Binding-site contacts:
Ligand atom C1 contacts residue NAP1 of chain 1.E at 3.6 Å.
Ligand atom C22 contacts residue ILE115 of chain 1.A at 3.8 Å (hydrophobic).
Ligand atom C7 contacts residue NAP1 of chain 1.E at 3.8 Å.
Ligand atom CL19 contacts residue MET173 of chain 1.A at 3.7 Å.
Ligand atom N9 contacts residue TYR177 of chain 1.A at 2.7 Å (h-bond).
Ligand atom N8 contacts residue SER164 of chain 1.A at 2.6 Å (h-bond).
Ligand atom C17 contacts residue TYR171 of chain 1.A at 3.7 Å (hydrophobic).
Ligand atom C4 contacts residue TYR177 of chain 1.A at 3.7 Å (hydrophobic).
Ligand atom C2 contacts residue LEU211 of chain 1.A at 3.6 Å (hydrophobic).
Ligand atom C7 contacts residue SER164 of chain 1.A at 3.6 Å.
Ligand atom C13 contacts residue LEU211 of chain 1.A at 3.4 Å (hydrophobic).
Ligand atom N8 contacts residue NAP1 of chain 1.E at 3.3 Å.
Ligand atom C24 contacts residue THR118 of chain 1.A at 3.3 Å.
Ligand atom C1 contacts residue VAL221 of chain 1.A at 3.5 Å (hydrophobic).
Ligand atom C15 contacts residue TYR171 of chain 1.A at 3.6 Å (hydrophobic).
Ligand atom C1 contacts residue LEU211 of chain 1.A at 3.5 Å (hydrophobic).
Ligand atom C13 contacts residue GLY210 of chain 1.A at 3.5 Å.
Ligand atom CL19 contacts residue PRO172 of chain 1.A at 3.8 Å.
Ligand atom C14 contacts residue TYR171 of chain 1.A at 3.6 Å (hydrophobic).
Ligand atom C6 contacts residue ALA217 of chain 1.A at 3.5 Å (hydrophobic).
Ligand atom N9 contacts residue SER164 of chain 1.A at 3.5 Å (h-bond).
Ligand atom N8 contacts residue TYR177 of chain 1.A at 3.7 Å.
Ligand atom F27 contacts residue ALA217 of chain 1.A at 3.7 Å.
Ligand atom O20 contacts residue TYR177 of chain 1.A at 3.7 Å.
Ligand atom C12 contacts residue TYR171 of chain 1.A at 3.7 Å (hydrophobic).
Ligand atom C26 contacts residue THR118 of chain 1.A at 3.7 Å.
Ligand atom N3 contacts residue NAP1 of chain 1.E at 3.6 Å.
Ligand atom C5 contacts residue NAP1 of chain 1.E at 3.8 Å.
Ligand atom C12 contacts residue SER164 of chain 1.A at 3.5 Å.
Ligand atom C12 contacts residue LEU165 of chain 1.A at 3.7 Å (hydrophobic).
Ligand atom C4 contacts residue NAP1 of chain 1.E at 3.4 Å.
Ligand atom C15 contacts residue VAL225 of chain 1.A at 3.8 Å (hydrophobic).
Ligand atom CL19 contacts residue VAL225 of chain 1.A at 3.7 Å.
Ligand atom C23 contacts residue THR216 of chain 1.A at 3.5 Å.
Ligand atom CL19 contacts residue TYR278 of chain 1.B at 3.8 Å.
Ligand atom C25 contacts residue THR118 of chain 1.A at 3.0 Å.
Ligand atom C16 contacts residue TYR171 of chain 1.A at 3.5 Å (hydrophobic).
Ligand atom C6 contacts residue NAP1 of chain 1.E at 3.7 Å.
Ligand atom N9 contacts residue NAP1 of chain 1.E at 3.2 Å.
Ligand atom F27 contacts residue NAP1 of chain 1.E at 2.8 Å.

Sequence of chain 1.A:
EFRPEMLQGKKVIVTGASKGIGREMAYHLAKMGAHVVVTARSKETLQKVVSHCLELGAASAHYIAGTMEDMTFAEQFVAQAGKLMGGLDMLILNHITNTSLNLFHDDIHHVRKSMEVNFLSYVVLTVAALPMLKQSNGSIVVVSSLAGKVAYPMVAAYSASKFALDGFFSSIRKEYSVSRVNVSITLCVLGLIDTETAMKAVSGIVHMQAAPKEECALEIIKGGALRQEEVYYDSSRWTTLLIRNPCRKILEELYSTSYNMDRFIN

The protein below binds the small molecule below.
Small molecule (SMILES): Fc1ccccc1Oc1cccn2c(C3(c4ccc(Cl)cc4)CC3)nnc12

Sequence of chain 1.B:
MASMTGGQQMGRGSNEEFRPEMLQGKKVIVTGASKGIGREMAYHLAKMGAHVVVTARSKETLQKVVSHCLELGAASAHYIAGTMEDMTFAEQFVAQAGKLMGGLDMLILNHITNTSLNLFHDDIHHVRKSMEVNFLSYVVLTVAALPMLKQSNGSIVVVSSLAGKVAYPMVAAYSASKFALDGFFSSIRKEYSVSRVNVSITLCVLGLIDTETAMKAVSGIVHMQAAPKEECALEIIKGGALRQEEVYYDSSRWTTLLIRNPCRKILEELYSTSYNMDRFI